This protein binds this small molecule.
Small molecule (SMILES): OC[C@H]1O[C@@H](O)[C@@H](O)[C@@H]1O

Sequence of chain 1.B:
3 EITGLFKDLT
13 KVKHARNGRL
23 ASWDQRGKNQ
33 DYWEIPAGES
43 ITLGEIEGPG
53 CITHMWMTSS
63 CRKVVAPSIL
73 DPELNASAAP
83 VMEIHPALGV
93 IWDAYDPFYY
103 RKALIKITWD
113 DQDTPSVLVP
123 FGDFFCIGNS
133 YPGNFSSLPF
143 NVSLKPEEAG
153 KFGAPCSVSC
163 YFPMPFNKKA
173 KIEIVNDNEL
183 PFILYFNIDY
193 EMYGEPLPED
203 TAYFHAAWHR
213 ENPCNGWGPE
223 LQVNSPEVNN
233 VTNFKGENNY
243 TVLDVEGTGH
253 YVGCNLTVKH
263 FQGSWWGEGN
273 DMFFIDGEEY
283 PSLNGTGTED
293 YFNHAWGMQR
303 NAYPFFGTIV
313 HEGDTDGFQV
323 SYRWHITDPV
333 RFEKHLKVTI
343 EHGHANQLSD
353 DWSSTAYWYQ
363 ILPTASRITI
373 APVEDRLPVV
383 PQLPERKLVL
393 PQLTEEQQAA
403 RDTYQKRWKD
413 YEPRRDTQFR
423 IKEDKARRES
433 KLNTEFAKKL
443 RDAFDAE

Binding-site contacts:
Ligand atom C1 contacts residue GLU291 of chain 1.C at 3.1 Å.
Ligand atom C5 contacts residue TYR187 of chain 1.B at 3.8 Å (hydrophobic).
Ligand atom O3 contacts residue ASP292 of chain 1.C at 2.6 Å (salt-bridge).
Ligand atom C1 contacts residue GLU270 of chain 1.C at 3.2 Å.
Ligand atom O3 contacts residue GLU270 of chain 1.C at 4.4 Å.
Ligand atom O2 contacts residue TRP267 of chain 1.C at 2.9 Å (h-bond).
Ligand atom O1 contacts residue GLY299 of chain 1.C at 3.8 Å.
Ligand atom C5 contacts residue THR60 of chain 1.B at 4.0 Å.
Ligand atom O1 contacts residue GLU270 of chain 1.C at 3.6 Å.
Ligand atom O1 contacts residue GLU291 of chain 1.C at 2.5 Å (salt-bridge).
Ligand atom C2 contacts residue TRP267 of chain 1.C at 3.9 Å (hydrophobic).
Ligand atom O3 contacts residue THR288 of chain 1.C at 3.3 Å (h-bond).
Ligand atom O5 contacts residue ALA297 of chain 1.C at 3.4 Å.
Ligand atom O5 contacts residue TRP58 of chain 1.B at 4.4 Å.
Ligand atom O1 contacts residue TRP298 of chain 1.C at 3.9 Å.
Ligand atom O3 contacts residue GLU291 of chain 1.C at 4.1 Å.
Ligand atom C3 contacts residue GLU291 of chain 1.C at 3.2 Å.
Ligand atom O2 contacts residue GLU270 of chain 1.C at 3.5 Å (salt-bridge).
Ligand atom C1 contacts residue TRP267 of chain 1.C at 3.8 Å (hydrophobic).
Ligand atom O4 contacts residue TRP298 of chain 1.C at 3.7 Å.
Ligand atom C2 contacts residue GLU270 of chain 1.C at 3.3 Å.
Ligand atom O3 contacts residue GLY289 of chain 1.C at 3.7 Å.
Ligand atom O5 contacts residue THR60 of chain 1.B at 3.9 Å.
Ligand atom C5 contacts residue TRP298 of chain 1.C at 4.0 Å (hydrophobic).
Ligand atom C2 contacts residue GLU291 of chain 1.C at 3.3 Å.
Ligand atom C5 contacts residue ASP292 of chain 1.C at 3.3 Å.
Ligand atom O3 contacts residue TYR187 of chain 1.B at 3.5 Å.
Ligand atom O5 contacts residue ASP292 of chain 1.C at 2.6 Å (salt-bridge).
Ligand atom C3 contacts residue TYR187 of chain 1.B at 4.4 Å (hydrophobic).
Ligand atom C5 contacts residue GLU291 of chain 1.C at 4.1 Å.
Ligand atom O4 contacts residue GLU291 of chain 1.C at 3.2 Å (salt-bridge).
Ligand atom O5 contacts residue GLU291 of chain 1.C at 3.3 Å (salt-bridge).
Ligand atom C4 contacts residue GLU291 of chain 1.C at 3.7 Å.
Ligand atom O2 contacts residue GLU291 of chain 1.C at 2.7 Å (salt-bridge).
Ligand atom C3 contacts residue ASP292 of chain 1.C at 3.4 Å.
Ligand atom C4 contacts residue ASP292 of chain 1.C at 3.9 Å.
Ligand atom O2 contacts residue GLY269 of chain 1.C at 3.1 Å (h-bond).
Ligand atom C4 contacts residue TYR187 of chain 1.B at 3.7 Å (hydrophobic).
Ligand atom O5 contacts residue TRP298 of chain 1.C at 3.0 Å (h-bond).
Ligand atom O1 contacts residue TRP267 of chain 1.C at 3.0 Å (h-bond).

Sequence of chain 1.C:
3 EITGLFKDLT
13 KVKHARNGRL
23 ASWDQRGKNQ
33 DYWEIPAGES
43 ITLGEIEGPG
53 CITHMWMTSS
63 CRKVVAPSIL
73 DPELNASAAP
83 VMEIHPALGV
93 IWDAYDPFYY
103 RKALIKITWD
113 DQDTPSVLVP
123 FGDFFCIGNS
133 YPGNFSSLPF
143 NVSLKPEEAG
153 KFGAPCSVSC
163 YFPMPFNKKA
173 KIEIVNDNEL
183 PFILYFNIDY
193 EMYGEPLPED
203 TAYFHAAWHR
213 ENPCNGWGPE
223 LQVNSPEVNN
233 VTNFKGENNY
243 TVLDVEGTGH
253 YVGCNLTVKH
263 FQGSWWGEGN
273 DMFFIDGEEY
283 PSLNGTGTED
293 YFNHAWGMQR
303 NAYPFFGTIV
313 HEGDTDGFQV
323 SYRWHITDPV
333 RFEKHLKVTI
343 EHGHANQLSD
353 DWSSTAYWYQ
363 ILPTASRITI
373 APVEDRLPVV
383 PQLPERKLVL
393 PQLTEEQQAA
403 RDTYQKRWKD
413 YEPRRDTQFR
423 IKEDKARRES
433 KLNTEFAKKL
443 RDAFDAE